Binding-site contacts:
Ligand atom OAX contacts residue PRO109 of chain 1.A at 3.4 Å.
Ligand atom N1 contacts residue PHE157 of chain 1.A at 3.6 Å.
Ligand atom CAY contacts residue 1NO1 of chain 1.E at 3.4 Å.
Ligand atom CAL contacts residue TYR224 of chain 1.A at 3.4 Å (hydrophobic).
Ligand atom CAT contacts residue 1NO1 of chain 1.E at 3.7 Å.
Ligand atom NAA contacts residue VAL75 of chain 1.A at 3.6 Å.
Ligand atom NAR contacts residue TYR224 of chain 1.A at 3.3 Å (h-bond).
Ligand atom SAI contacts residue PHE157 of chain 1.A at 3.5 Å.
Ligand atom C6 contacts residue PHE157 of chain 1.A at 3.4 Å (hydrophobic).
Ligand atom CAJ contacts residue PHE157 of chain 1.A at 3.7 Å (hydrophobic).
Ligand atom CAU contacts residue 1NO1 of chain 1.E at 3.5 Å.
Ligand atom FAN contacts residue TYR224 of chain 1.A at 3.1 Å.
Ligand atom N3 contacts residue PHE157 of chain 1.A at 3.2 Å.
Ligand atom OAK contacts residue TYR224 of chain 1.A at 3.6 Å.
Ligand atom C5 contacts residue PHE157 of chain 1.A at 3.5 Å (hydrophobic).
Ligand atom C5 contacts residue ASP153 of chain 1.A at 3.7 Å.
Ligand atom CAS contacts residue 1NO1 of chain 1.E at 3.6 Å.
Ligand atom NAR contacts residue 1NO1 of chain 1.E at 3.5 Å (h-bond).
Ligand atom CAL contacts residue LEU161 of chain 1.A at 3.2 Å (hydrophobic).
Ligand atom SAI contacts residue GLN117 of chain 1.A at 3.6 Å.
Ligand atom CAV contacts residue 1NO1 of chain 1.E at 3.5 Å.
Ligand atom CAM contacts residue SER164 of chain 1.A at 3.7 Å.
Ligand atom OAX contacts residue 1NO1 of chain 1.E at 3.6 Å.
Ligand atom CAP contacts residue 1NO1 of chain 1.E at 3.7 Å.
Ligand atom CAO contacts residue LEU102 of chain 1.A at 3.7 Å (hydrophobic).
Ligand atom CBB contacts residue 1NO1 of chain 1.E at 3.7 Å.
Ligand atom CAW contacts residue PRO109 of chain 1.A at 3.6 Å (hydrophobic).
Ligand atom FAN contacts residue ASN160 of chain 1.A at 3.5 Å.
Ligand atom NAA contacts residue GLU73 of chain 1.A at 3.0 Å (salt-bridge).
Ligand atom NAA contacts residue ARG148 of chain 1.A at 3.2 Å (salt-bridge).
Ligand atom N3 contacts residue GLN117 of chain 1.A at 3.0 Å (h-bond).
Ligand atom C4 contacts residue PHE157 of chain 1.A at 3.5 Å (hydrophobic).
Ligand atom FAN contacts residue SER164 of chain 1.A at 3.0 Å.
Ligand atom C2 contacts residue PHE157 of chain 1.A at 3.3 Å (hydrophobic).
Ligand atom NAF contacts residue GLN117 of chain 1.A at 3.1 Å (h-bond).
Ligand atom NAA contacts residue PHE157 of chain 1.A at 3.7 Å.
Ligand atom NAF contacts residue ASP153 of chain 1.A at 3.1 Å (salt-bridge).
Ligand atom CAU contacts residue TYR224 of chain 1.A at 3.4 Å (hydrophobic).
Ligand atom CBA contacts residue 1NO1 of chain 1.E at 3.7 Å.
Ligand atom OAK contacts residue 1NO1 of chain 1.E at 3.5 Å.

Sequence of chain 1.A:
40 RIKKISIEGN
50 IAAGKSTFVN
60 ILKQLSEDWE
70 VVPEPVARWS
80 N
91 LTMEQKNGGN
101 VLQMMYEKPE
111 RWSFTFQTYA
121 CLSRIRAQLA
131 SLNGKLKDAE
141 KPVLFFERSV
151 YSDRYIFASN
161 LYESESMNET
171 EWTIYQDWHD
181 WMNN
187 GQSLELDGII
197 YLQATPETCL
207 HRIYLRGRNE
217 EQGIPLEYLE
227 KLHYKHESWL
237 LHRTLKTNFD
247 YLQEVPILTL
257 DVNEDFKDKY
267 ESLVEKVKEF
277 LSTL

A protein and the small-molecule ligand that binds it are described below.
Small molecule (SMILES): COc1ccc(-c2nc(CSc3nc(N)cc(N)n3)c(C)s2)cc1OCCF